Sequence of chain 1.B:
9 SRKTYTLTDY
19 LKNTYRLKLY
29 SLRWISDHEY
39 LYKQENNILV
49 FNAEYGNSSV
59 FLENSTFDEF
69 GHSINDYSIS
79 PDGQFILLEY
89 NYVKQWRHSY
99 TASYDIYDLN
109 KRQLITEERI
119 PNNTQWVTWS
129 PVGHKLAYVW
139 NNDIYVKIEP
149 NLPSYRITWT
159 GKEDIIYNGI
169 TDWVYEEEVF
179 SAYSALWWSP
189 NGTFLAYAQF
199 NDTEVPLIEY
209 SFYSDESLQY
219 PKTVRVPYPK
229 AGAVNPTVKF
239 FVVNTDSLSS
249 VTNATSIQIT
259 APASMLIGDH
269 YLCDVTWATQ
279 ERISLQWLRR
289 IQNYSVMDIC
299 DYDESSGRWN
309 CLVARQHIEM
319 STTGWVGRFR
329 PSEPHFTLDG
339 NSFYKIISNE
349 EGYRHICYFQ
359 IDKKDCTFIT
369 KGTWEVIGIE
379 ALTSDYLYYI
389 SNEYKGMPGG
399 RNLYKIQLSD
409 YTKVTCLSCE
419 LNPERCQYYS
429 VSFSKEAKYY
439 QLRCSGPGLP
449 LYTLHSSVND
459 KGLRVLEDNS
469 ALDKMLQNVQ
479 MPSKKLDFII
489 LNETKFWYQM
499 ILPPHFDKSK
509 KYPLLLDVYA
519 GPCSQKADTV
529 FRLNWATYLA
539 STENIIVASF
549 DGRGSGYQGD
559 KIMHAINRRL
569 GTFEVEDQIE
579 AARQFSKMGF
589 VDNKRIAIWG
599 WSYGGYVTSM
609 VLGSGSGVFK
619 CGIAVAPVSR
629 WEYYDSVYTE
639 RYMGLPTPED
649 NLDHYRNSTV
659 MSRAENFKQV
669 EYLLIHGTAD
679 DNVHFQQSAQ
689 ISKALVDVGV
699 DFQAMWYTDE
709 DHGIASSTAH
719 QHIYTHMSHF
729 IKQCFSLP

Binding-site contacts:
Ligand atom C7 contacts residue ASN120 of chain 1.B at 3.1 Å.
Ligand atom N2 contacts residue ASN120 of chain 1.B at 2.7 Å (h-bond).
Ligand atom O7 contacts residue ASN120 of chain 1.B at 3.1 Å (h-bond).
Ligand atom C4 contacts residue ASN120 of chain 1.B at 4.0 Å.
Ligand atom C8 contacts residue ASN120 of chain 1.B at 4.2 Å.
Ligand atom O6 contacts residue ASN89 of chain 1.B at 4.1 Å.
Ligand atom C1 contacts residue ASN120 of chain 1.B at 1.4 Å.
Ligand atom C3 contacts residue ASN120 of chain 1.B at 3.6 Å.
Ligand atom O7 contacts residue PRO119 of chain 1.B at 3.9 Å.
Ligand atom C2 contacts residue ASN120 of chain 1.B at 2.2 Å.
Ligand atom O5 contacts residue ASN120 of chain 1.B at 2.3 Å (h-bond).
Ligand atom O6 contacts residue HIS70 of chain 1.B at 3.7 Å.
Ligand atom C5 contacts residue ASN120 of chain 1.B at 3.6 Å.

The protein below binds the small molecule below.
Small molecule (SMILES): CC(=O)N[C@@H]1[C@@H](O)[C@H](O)[C@@H](CO)O[C@H]1O